The small molecule below binds the protein below.
Small molecule (SMILES): O=P(O)(O)O[C@@H]1[C@H](O)[C@H](O)[C@@H](OP(=O)(O)O)[C@H](OP(=O)(O)O)[C@H]1O

Binding-site contacts:
Ligand atom P4 contacts residue ARG408 of chain 1.A at 4.3 Å.
Ligand atom O41 contacts residue ARG408 of chain 1.A at 4.4 Å.
Ligand atom O1 contacts residue TRP543 of chain 1.A at 4.1 Å.
Ligand atom C2 contacts residue TRP543 of chain 1.A at 4.4 Å (hydrophobic).
Ligand atom O12 contacts residue TRP543 of chain 1.A at 4.3 Å.
Ligand atom O11 contacts residue TRP543 of chain 1.A at 4.3 Å.
Ligand atom O43 contacts residue ARG408 of chain 1.A at 3.4 Å.
Ligand atom O51 contacts residue TRP279 of chain 1.A at 4.0 Å.
Ligand atom O2 contacts residue TRP543 of chain 1.A at 3.0 Å (h-bond).
Ligand atom O41 contacts residue TRP543 of chain 1.A at 4.4 Å.

Sequence of chain 1.A:
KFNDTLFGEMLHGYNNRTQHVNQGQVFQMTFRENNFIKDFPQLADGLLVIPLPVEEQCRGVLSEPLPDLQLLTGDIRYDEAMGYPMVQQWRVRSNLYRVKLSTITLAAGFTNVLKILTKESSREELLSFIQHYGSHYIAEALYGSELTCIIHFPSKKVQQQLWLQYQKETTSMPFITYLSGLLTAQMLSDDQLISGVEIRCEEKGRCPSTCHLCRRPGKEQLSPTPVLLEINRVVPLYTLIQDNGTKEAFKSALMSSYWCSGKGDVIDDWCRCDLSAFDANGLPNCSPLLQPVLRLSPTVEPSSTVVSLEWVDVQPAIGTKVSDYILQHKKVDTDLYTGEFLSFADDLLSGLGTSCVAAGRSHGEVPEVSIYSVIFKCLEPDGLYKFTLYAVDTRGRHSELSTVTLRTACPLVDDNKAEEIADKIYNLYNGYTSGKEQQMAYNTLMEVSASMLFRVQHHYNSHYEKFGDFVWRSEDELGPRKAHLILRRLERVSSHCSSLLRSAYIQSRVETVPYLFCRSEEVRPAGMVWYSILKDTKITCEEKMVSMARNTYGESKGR